Sequence of chain 2.F:
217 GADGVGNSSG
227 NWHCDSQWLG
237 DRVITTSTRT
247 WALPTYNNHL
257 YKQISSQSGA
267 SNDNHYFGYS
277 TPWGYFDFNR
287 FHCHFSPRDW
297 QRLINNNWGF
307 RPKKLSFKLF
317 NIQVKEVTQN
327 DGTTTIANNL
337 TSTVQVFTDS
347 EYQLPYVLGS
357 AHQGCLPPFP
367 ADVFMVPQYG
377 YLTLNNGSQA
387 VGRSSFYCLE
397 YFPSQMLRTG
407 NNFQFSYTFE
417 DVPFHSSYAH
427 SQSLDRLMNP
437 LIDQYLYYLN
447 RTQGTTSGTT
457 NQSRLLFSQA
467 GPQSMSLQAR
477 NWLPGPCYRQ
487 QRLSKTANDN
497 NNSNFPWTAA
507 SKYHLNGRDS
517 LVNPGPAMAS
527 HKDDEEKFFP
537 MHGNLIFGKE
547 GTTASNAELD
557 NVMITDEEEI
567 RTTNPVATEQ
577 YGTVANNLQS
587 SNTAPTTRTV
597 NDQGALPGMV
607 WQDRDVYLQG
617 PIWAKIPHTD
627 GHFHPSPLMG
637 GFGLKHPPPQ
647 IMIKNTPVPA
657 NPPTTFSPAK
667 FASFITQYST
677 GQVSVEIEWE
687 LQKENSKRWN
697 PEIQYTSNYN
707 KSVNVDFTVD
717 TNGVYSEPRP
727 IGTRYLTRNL

A protein and the small-molecule ligand that binds it are described below.
Small molecule (SMILES): Nc1ncnc2c1ncn2[C@H]1C[C@H](O)[C@@H](COP(=O)(O)O)O1

Binding-site contacts:
Ligand atom C2' contacts residue PRO419 of chain 2.F at 4.0 Å (hydrophobic).
Ligand atom N1 contacts residue GLY639 of chain 2.F at 2.9 Å (h-bond).
Ligand atom N6 contacts residue PRO631 of chain 2.F at 3.9 Å.
Ligand atom N6 contacts residue SER632 of chain 2.F at 3.9 Å.
Ligand atom C8 contacts residue HIS630 of chain 2.F at 3.4 Å.
Ligand atom N6 contacts residue VAL418 of chain 2.F at 3.6 Å.
Ligand atom N9 contacts residue PRO419 of chain 2.F at 4.2 Å.
Ligand atom N6 contacts residue GLY637 of chain 2.F at 4.1 Å.
Ligand atom C4 contacts residue PRO419 of chain 2.F at 4.2 Å (hydrophobic).
Ligand atom N1 contacts residue ILE622 of chain 2.F at 4.4 Å.
Ligand atom C6 contacts residue VAL418 of chain 2.F at 3.8 Å (hydrophobic).
Ligand atom N1 contacts residue PRO631 of chain 2.F at 4.2 Å.
Ligand atom N6 contacts residue GLY639 of chain 2.F at 2.8 Å (h-bond).
Ligand atom N7 contacts residue SER632 of chain 2.F at 3.8 Å.
Ligand atom C2 contacts residue GLY639 of chain 2.F at 3.7 Å.
Ligand atom C4 contacts residue PRO631 of chain 2.F at 4.4 Å (hydrophobic).
Ligand atom N9 contacts residue HIS630 of chain 2.F at 4.2 Å.
Ligand atom C5 contacts residue SER632 of chain 2.F at 4.3 Å.
Ligand atom O5' contacts residue PHE629 of chain 2.F at 4.2 Å.
Ligand atom N1 contacts residue VAL418 of chain 2.F at 3.8 Å.
Ligand atom C6 contacts residue GLY639 of chain 2.F at 3.7 Å.
Ligand atom C8 contacts residue PRO419 of chain 2.F at 4.3 Å (hydrophobic).
Ligand atom N7 contacts residue PRO419 of chain 2.F at 4.4 Å.
Ligand atom C6 contacts residue PRO419 of chain 2.F at 4.4 Å (hydrophobic).
Ligand atom C6 contacts residue SER632 of chain 2.F at 4.3 Å.
Ligand atom C2 contacts residue PRO419 of chain 2.F at 4.4 Å (hydrophobic).
Ligand atom O4' contacts residue PRO631 of chain 2.F at 3.8 Å.
Ligand atom O5' contacts residue PRO631 of chain 2.F at 4.1 Å.
Ligand atom N3 contacts residue PRO419 of chain 2.F at 4.3 Å.
Ligand atom O2P contacts residue PRO631 of chain 2.F at 3.8 Å.
Ligand atom O4' contacts residue HIS630 of chain 2.F at 4.4 Å.
Ligand atom C5 contacts residue PRO419 of chain 2.F at 4.2 Å (hydrophobic).
Ligand atom C5 contacts residue PRO631 of chain 2.F at 4.4 Å (hydrophobic).
Ligand atom N7 contacts residue HIS630 of chain 2.F at 4.1 Å.
Ligand atom O2P contacts residue HIS628 of chain 2.F at 4.3 Å.
Ligand atom C1' contacts residue HIS630 of chain 2.F at 4.0 Å.
Ligand atom N6 contacts residue PRO633 of chain 2.F at 4.1 Å.
Ligand atom C6 contacts residue PRO631 of chain 2.F at 4.0 Å (hydrophobic).
Ligand atom N6 contacts residue PHE638 of chain 2.F at 3.8 Å.
Ligand atom O2P contacts residue PHE629 of chain 2.F at 4.0 Å.